Binding-site contacts:
Ligand atom N11 contacts residue PHE114 of chain 1.A at 3.7 Å.
Ligand atom C20 contacts residue LEU202 of chain 1.A at 3.7 Å (hydrophobic).
Ligand atom O14 contacts residue HIS146 of chain 1.A at 3.6 Å (h-bond).
Ligand atom C3 contacts residue TRP115 of chain 1.A at 3.8 Å (hydrophobic).
Ligand atom C5 contacts residue GOL1 of chain 1.J at 3.5 Å.
Ligand atom O14 contacts residue ZN1 of chain 1.B at 2.0 Å.
Ligand atom N24 contacts residue HIS231 of chain 1.A at 3.6 Å.
Ligand atom O14 contacts residue HIS142 of chain 1.A at 3.3 Å (h-bond).
Ligand atom O8 contacts residue GOL1 of chain 1.J at 3.3 Å.
Ligand atom C18 contacts residue GLU143 of chain 1.A at 3.4 Å.
Ligand atom O15 contacts residue ALA113 of chain 1.A at 3.4 Å (h-bond).
Ligand atom C19 contacts residue LEU202 of chain 1.A at 3.6 Å (hydrophobic).
Ligand atom C28 contacts residue ASN112 of chain 1.A at 3.6 Å.
Ligand atom O14 contacts residue TYR157 of chain 1.A at 3.4 Å (h-bond).
Ligand atom O23 contacts residue HIS231 of chain 1.A at 3.2 Å.
Ligand atom N16 contacts residue ALA113 of chain 1.A at 2.8 Å (h-bond).
Ligand atom O14 contacts residue HIS231 of chain 1.A at 2.8 Å (h-bond).
Ligand atom C29 contacts residue ASN111 of chain 1.A at 3.7 Å.
Ligand atom P13 contacts residue ZN1 of chain 1.B at 3.0 Å.
Ligand atom C12 contacts residue ALA113 of chain 1.A at 3.3 Å (hydrophobic).
Ligand atom N16 contacts residue GLU143 of chain 1.A at 3.2 Å (salt-bridge).
Ligand atom C22 contacts residue HIS231 of chain 1.A at 3.6 Å.
Ligand atom C25 contacts residue HIS231 of chain 1.A at 3.5 Å.
Ligand atom P13 contacts residue ALA113 of chain 1.A at 3.4 Å.
Ligand atom C2 contacts residue TRP115 of chain 1.A at 3.6 Å (hydrophobic).
Ligand atom N16 contacts residue ASN112 of chain 1.A at 3.2 Å (h-bond).
Ligand atom O14 contacts residue GLU166 of chain 1.A at 2.9 Å (salt-bridge).
Ligand atom O15 contacts residue GOL1 of chain 1.J at 2.8 Å (h-bond).
Ligand atom O15 contacts residue GLU143 of chain 1.A at 2.5 Å (salt-bridge).
Ligand atom O15 contacts residue HIS146 of chain 1.A at 3.3 Å.
Ligand atom O8 contacts residue TYR157 of chain 1.A at 3.5 Å.
Ligand atom C6 contacts residue GOL1 of chain 1.J at 3.7 Å.
Ligand atom N24 contacts residue ASN112 of chain 1.A at 3.1 Å (h-bond).
Ligand atom C1 contacts residue DMS1 of chain 1.H at 3.6 Å.
Ligand atom O23 contacts residue ARG203 of chain 1.A at 2.9 Å (salt-bridge).
Ligand atom O10 contacts residue DMS1 of chain 1.H at 3.6 Å.
Ligand atom C20 contacts residue VAL139 of chain 1.A at 3.7 Å (hydrophobic).
Ligand atom N11 contacts residue GOL1 of chain 1.J at 3.0 Å (h-bond).
Ligand atom C17 contacts residue GLU143 of chain 1.A at 3.6 Å.
Ligand atom O15 contacts residue ZN1 of chain 1.B at 3.1 Å.

A small-molecule ligand and the protein it binds are described below.
Small molecule (SMILES): CC[C@@H](C)CNC(=O)[C@H](CC(C)C)NP(=O)(O)CNC(=O)OCc1ccccc1

Sequence of chain 1.A:
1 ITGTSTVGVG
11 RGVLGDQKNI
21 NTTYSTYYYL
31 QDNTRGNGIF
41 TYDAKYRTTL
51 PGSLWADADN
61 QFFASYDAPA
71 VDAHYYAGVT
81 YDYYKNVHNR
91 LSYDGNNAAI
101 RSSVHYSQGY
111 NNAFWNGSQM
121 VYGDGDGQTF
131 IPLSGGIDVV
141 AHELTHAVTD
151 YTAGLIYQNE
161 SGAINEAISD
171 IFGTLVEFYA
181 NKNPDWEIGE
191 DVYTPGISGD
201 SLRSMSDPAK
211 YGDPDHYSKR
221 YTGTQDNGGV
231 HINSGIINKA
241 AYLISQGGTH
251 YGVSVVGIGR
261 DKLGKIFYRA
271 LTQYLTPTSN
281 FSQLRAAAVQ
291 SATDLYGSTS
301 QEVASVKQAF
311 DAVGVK